Sequence of chain 3.C:
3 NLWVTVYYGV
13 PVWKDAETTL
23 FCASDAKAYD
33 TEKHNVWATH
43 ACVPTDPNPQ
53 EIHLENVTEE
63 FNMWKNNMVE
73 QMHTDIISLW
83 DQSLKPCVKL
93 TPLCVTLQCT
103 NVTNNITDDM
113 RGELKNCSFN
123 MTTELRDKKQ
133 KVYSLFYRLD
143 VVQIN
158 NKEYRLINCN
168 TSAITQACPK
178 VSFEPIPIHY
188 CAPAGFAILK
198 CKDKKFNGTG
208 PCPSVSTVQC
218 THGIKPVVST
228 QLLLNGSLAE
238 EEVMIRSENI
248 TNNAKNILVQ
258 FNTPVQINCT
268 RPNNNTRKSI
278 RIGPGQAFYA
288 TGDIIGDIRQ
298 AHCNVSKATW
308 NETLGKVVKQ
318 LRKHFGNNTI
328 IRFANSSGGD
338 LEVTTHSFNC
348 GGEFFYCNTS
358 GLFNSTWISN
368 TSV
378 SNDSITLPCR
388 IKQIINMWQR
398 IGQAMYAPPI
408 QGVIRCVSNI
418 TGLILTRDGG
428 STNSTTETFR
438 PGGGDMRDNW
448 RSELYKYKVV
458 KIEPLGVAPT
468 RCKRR

Binding-site contacts:
Ligand atom C4 contacts residue SER369 of chain 3.C at 4.2 Å.
Ligand atom O4 contacts residue SER369 of chain 3.C at 4.2 Å.
Ligand atom C1 contacts residue ASN308 of chain 3.C at 1.4 Å.
Ligand atom O5 contacts residue ASN308 of chain 3.C at 2.4 Å (h-bond).
Ligand atom C7 contacts residue SER378 of chain 3.C at 4.1 Å.
Ligand atom O7 contacts residue SER378 of chain 3.C at 3.2 Å (h-bond).
Ligand atom C7 contacts residue LYS304 of chain 3.C at 4.3 Å.
Ligand atom C3 contacts residue ASN308 of chain 3.C at 3.8 Å.
Ligand atom C8 contacts residue SER378 of chain 3.C at 4.3 Å.
Ligand atom C6 contacts residue THR368 of chain 3.C at 3.3 Å.
Ligand atom O7 contacts residue LYS304 of chain 3.C at 3.3 Å.
Ligand atom N2 contacts residue ASN308 of chain 3.C at 2.9 Å (h-bond).
Ligand atom O6 contacts residue THR368 of chain 3.C at 4.0 Å.
Ligand atom O7 contacts residue ASN308 of chain 3.C at 4.5 Å.
Ligand atom C2 contacts residue ASN308 of chain 3.C at 2.5 Å.
Ligand atom C5 contacts residue ASN308 of chain 3.C at 3.7 Å.
Ligand atom C1 contacts residue SER369 of chain 3.C at 4.3 Å.
Ligand atom C8 contacts residue ASN308 of chain 3.C at 3.9 Å.
Ligand atom C5 contacts residue THR368 of chain 3.C at 4.2 Å.
Ligand atom O4 contacts residue THR368 of chain 3.C at 3.9 Å.
Ligand atom C4 contacts residue ASN308 of chain 3.C at 4.2 Å.
Ligand atom O5 contacts residue SER369 of chain 3.C at 4.0 Å.
Ligand atom C5 contacts residue SER369 of chain 3.C at 3.2 Å.
Ligand atom C6 contacts residue SER369 of chain 3.C at 3.7 Å.
Ligand atom C7 contacts residue ASN308 of chain 3.C at 3.6 Å.

The small molecule below binds the protein below.
Small molecule (SMILES): CC(=O)N[C@@H]1[C@@H](O)[C@H](O)[C@@H](CO)O[C@H]1O